Sequence of chain 1.A:
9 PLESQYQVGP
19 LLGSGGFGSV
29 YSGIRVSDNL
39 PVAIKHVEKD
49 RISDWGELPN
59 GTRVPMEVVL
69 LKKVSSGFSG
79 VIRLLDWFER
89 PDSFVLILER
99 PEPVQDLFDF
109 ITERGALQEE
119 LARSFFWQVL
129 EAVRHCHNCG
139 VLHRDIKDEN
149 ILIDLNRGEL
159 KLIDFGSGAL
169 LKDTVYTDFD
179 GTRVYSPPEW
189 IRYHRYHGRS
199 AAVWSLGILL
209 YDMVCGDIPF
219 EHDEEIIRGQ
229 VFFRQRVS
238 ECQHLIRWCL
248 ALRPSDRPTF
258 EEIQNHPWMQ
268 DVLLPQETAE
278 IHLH

Binding-site contacts:
Ligand atom C6 contacts residue LYS43 of chain 1.A at 3.6 Å.
Ligand atom N23 contacts residue GLU147 of chain 1.A at 3.1 Å (salt-bridge).
Ligand atom C14 contacts residue ALA41 of chain 1.A at 3.6 Å (hydrophobic).
Ligand atom C5 contacts residue PHE25 of chain 1.A at 3.5 Å (hydrophobic).
Ligand atom C13 contacts residue LEU150 of chain 1.A at 3.8 Å (hydrophobic).
Ligand atom C5 contacts residue LYS43 of chain 1.A at 3.9 Å.
Ligand atom C18 contacts residue LEU20 of chain 1.A at 4.0 Å (hydrophobic).
Ligand atom C18 contacts residue GLY21 of chain 1.A at 4.0 Å.
Ligand atom C13 contacts residue LEU20 of chain 1.A at 4.0 Å (hydrophobic).
Ligand atom C21 contacts residue ASP104 of chain 1.A at 3.3 Å.
Ligand atom C8 contacts residue ILE161 of chain 1.A at 4.0 Å (hydrophobic).
Ligand atom C7 contacts residue LEU96 of chain 1.A at 3.7 Å (hydrophobic).
Ligand atom C4 contacts residue PHE25 of chain 1.A at 3.6 Å (hydrophobic).
Ligand atom C14 contacts residue GLU97 of chain 1.A at 3.5 Å.
Ligand atom CL1 contacts residue VAL102 of chain 1.A at 3.9 Å.
Ligand atom C15 contacts residue ALA41 of chain 1.A at 3.6 Å (hydrophobic).
Ligand atom C14 contacts residue LEU150 of chain 1.A at 3.6 Å (hydrophobic).
Ligand atom CL1 contacts residue ARG98 of chain 1.A at 3.7 Å.
Ligand atom C15 contacts residue LEU150 of chain 1.A at 3.8 Å (hydrophobic).
Ligand atom C3 contacts residue VAL28 of chain 1.A at 3.9 Å (hydrophobic).
Ligand atom C7 contacts residue ASP162 of chain 1.A at 3.9 Å.
Ligand atom C4 contacts residue VAL28 of chain 1.A at 3.8 Å (hydrophobic).
Ligand atom C20 contacts residue LEU150 of chain 1.A at 3.9 Å (hydrophobic).
Ligand atom C21 contacts residue LEU150 of chain 1.A at 4.0 Å (hydrophobic).
Ligand atom C5 contacts residue ASP162 of chain 1.A at 4.0 Å.
Ligand atom C6 contacts residue ASP162 of chain 1.A at 3.7 Å.
Ligand atom C21 contacts residue GLU147 of chain 1.A at 4.0 Å.
Ligand atom C7 contacts residue ILE161 of chain 1.A at 3.9 Å (hydrophobic).
Ligand atom C22 contacts residue GLU147 of chain 1.A at 3.8 Å.
Ligand atom N2 contacts residue ILE161 of chain 1.A at 4.0 Å.
Ligand atom C8 contacts residue LEU96 of chain 1.A at 4.0 Å (hydrophobic).
Ligand atom C7 contacts residue LYS43 of chain 1.A at 4.0 Å.
Ligand atom CL1 contacts residue LEU20 of chain 1.A at 3.5 Å.
Ligand atom C3 contacts residue ILE161 of chain 1.A at 3.8 Å (hydrophobic).
Ligand atom O9 contacts residue LEU96 of chain 1.A at 3.7 Å.
Ligand atom N23 contacts residue ASP104 of chain 1.A at 3.1 Å (salt-bridge).
Ligand atom O9 contacts residue ILE161 of chain 1.A at 3.8 Å.
Ligand atom C15 contacts residue GLU97 of chain 1.A at 3.5 Å.
Ligand atom C20 contacts residue ILE161 of chain 1.A at 3.7 Å (hydrophobic).
Ligand atom C22 contacts residue ASP104 of chain 1.A at 3.6 Å.

This protein binds this small molecule.
Small molecule (SMILES): NC1CCC(CN2c3ccccc3Oc3ccc(Cl)cc32)CC1